Binding-site contacts:
Ligand atom CAG contacts residue THR106 of chain 1.C at 3.9 Å.
Ligand atom NAO contacts residue ILE216 of chain 1.C at 3.8 Å.
Ligand atom C2 contacts residue ALA101 of chain 1.C at 3.9 Å (hydrophobic).
Ligand atom C2 contacts residue ILE102 of chain 1.C at 3.8 Å (hydrophobic).
Ligand atom C2 contacts residue PHE54 of chain 1.C at 3.7 Å (hydrophobic).
Ligand atom N3 contacts residue ILE216 of chain 1.C at 3.9 Å.
Ligand atom CAL contacts residue PHE54 of chain 1.C at 3.7 Å (hydrophobic).
Ligand atom C6 contacts residue ILE102 of chain 1.C at 3.9 Å (hydrophobic).
Ligand atom CAC contacts residue LYS56 of chain 1.C at 4.1 Å.
Ligand atom CAT contacts residue PHE54 of chain 1.C at 3.9 Å (hydrophobic).
Ligand atom CAE contacts residue ASP32 of chain 1.C at 3.2 Å.
Ligand atom CAA contacts residue PHE54 of chain 1.C at 3.5 Å (hydrophobic).
Ligand atom CAF contacts residue ASP32 of chain 1.C at 3.0 Å.
Ligand atom CAI contacts residue ILE206 of chain 1.C at 3.9 Å (hydrophobic).
Ligand atom N3 contacts residue PHE54 of chain 1.C at 3.5 Å.
Ligand atom NAD contacts residue PHE54 of chain 1.C at 3.8 Å.
Ligand atom N1 contacts residue PHE54 of chain 1.C at 3.7 Å.
Ligand atom C4 contacts residue ILE216 of chain 1.C at 3.9 Å (hydrophobic).
Ligand atom C6 contacts residue PHE54 of chain 1.C at 3.3 Å (hydrophobic).
Ligand atom NAO contacts residue PHE54 of chain 1.C at 4.1 Å.
Ligand atom C5 contacts residue ILE216 of chain 1.C at 3.8 Å (hydrophobic).
Ligand atom C2 contacts residue THR100 of chain 1.C at 3.9 Å.
Ligand atom NAW contacts residue ILE216 of chain 1.C at 3.8 Å.
Ligand atom N1 contacts residue ILE102 of chain 1.C at 3.0 Å (h-bond).
Ligand atom CAR contacts residue PHE54 of chain 1.C at 3.8 Å (hydrophobic).
Ligand atom C2 contacts residue ILE216 of chain 1.C at 3.8 Å (hydrophobic).
Ligand atom CAQ contacts residue PHE54 of chain 1.C at 4.0 Å (hydrophobic).
Ligand atom CAR contacts residue ILE216 of chain 1.C at 3.6 Å (hydrophobic).
Ligand atom C2 contacts residue PRO83 of chain 1.C at 3.6 Å (hydrophobic).
Ligand atom C6 contacts residue ILE216 of chain 1.C at 4.1 Å (hydrophobic).
Ligand atom N1 contacts residue ALA101 of chain 1.C at 3.6 Å.
Ligand atom CAE contacts residue ASN33 of chain 1.C at 3.9 Å.
Ligand atom C4 contacts residue PHE54 of chain 1.C at 3.6 Å (hydrophobic).
Ligand atom N1 contacts residue ILE216 of chain 1.C at 3.8 Å.
Ligand atom CAF contacts residue ASN33 of chain 1.C at 3.5 Å.
Ligand atom CAC contacts residue ASP217 of chain 1.C at 3.8 Å.
Ligand atom CAK contacts residue GLN109 of chain 1.C at 3.8 Å.
Ligand atom CAG contacts residue GLY104 of chain 1.C at 4.0 Å.
Ligand atom NAD contacts residue ILE102 of chain 1.C at 2.9 Å (h-bond).
Ligand atom C5 contacts residue PHE54 of chain 1.C at 3.3 Å (hydrophobic).

A small-molecule ligand and the protein it binds are described below.
Small molecule (SMILES): CC(C)(C)n1nc(-c2cccc3ccccc23)c2c(N)ncnc21

Sequence of chain 1.C:
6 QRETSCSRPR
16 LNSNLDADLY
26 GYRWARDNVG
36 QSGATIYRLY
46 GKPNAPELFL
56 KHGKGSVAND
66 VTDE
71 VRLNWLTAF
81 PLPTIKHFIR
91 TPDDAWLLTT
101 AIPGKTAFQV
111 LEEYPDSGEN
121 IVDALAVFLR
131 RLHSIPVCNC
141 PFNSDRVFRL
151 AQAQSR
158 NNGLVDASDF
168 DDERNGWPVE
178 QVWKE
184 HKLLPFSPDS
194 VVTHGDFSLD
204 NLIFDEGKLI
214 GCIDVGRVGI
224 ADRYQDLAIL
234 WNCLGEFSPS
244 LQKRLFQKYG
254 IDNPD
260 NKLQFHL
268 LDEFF